Binding-site contacts:
Ligand atom N2 contacts residue ASN155 of chain 1.C at 3.5 Å (h-bond).
Ligand atom O5 contacts residue ASN155 of chain 1.C at 2.4 Å (h-bond).
Ligand atom C4 contacts residue ASN155 of chain 1.C at 4.3 Å.
Ligand atom C5 contacts residue ASN155 of chain 1.C at 3.7 Å.
Ligand atom C7 contacts residue ASN155 of chain 1.C at 3.5 Å.
Ligand atom O3 contacts residue ASN155 of chain 1.C at 3.6 Å (h-bond).
Ligand atom O7 contacts residue ASN155 of chain 1.C at 2.9 Å (h-bond).
Ligand atom C1 contacts residue ASN155 of chain 1.C at 1.4 Å.
Ligand atom C2 contacts residue ASN155 of chain 1.C at 2.6 Å.
Ligand atom C3 contacts residue ASN155 of chain 1.C at 3.6 Å.

A small-molecule ligand and the protein it binds are described below.
Small molecule (SMILES): CC(=O)N[C@@H]1[C@@H](O)[C@H](O)[C@@H](CO)O[C@H]1O

Sequence of chain 1.C:
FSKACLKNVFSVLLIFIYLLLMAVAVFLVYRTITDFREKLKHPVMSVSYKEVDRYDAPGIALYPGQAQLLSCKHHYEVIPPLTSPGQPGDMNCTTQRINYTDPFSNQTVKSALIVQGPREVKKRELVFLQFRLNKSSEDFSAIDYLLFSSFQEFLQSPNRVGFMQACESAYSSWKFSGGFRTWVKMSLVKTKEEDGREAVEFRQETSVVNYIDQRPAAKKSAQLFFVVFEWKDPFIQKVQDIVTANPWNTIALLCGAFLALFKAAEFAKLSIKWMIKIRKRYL